A protein and the small-molecule ligand that binds it are described below.
Small molecule (SMILES): Cc1cn([C@H]2C[C@H](O[P](=O)(O)OC[C@H]3O[C@@H](n4ccc(N)nc4=O)C[C@@H]3O[P](=O)(O)OC[C@H]3O[C@@H](n4ccc(N)nc4=O)C[C@@H]3O[P](=O)(O)OC[C@H]3O[C@@H](n4ccc(N)nc4=O)C[C@@H]3O[P](=O)(O)OC[C@H]3O[C@@H](n4cnc5c(N)ncnc54)C[C@@H]3O)[C@@H](CO[P](=O)(O)O[C@H]3C[C@H](n4cnc5c(N)ncnc54)O[C@@H]3CO[P](=O)(O)O[C@H]3C[C@H](n4cnc5c(N)ncnc54)O[C@@H]3CO[P](=O)(O)O[C@H]3C[C@H](n4cnc5c(N)ncnc54)O[C@@H]3CO[P](=O)(O)O[C@H]3C[C@H](n4cnc5c(N)ncnc54)O[C@@H]3COP(=O)=O)O2)c(=O)[nH]c1=O

Sequence of chain 1.A:
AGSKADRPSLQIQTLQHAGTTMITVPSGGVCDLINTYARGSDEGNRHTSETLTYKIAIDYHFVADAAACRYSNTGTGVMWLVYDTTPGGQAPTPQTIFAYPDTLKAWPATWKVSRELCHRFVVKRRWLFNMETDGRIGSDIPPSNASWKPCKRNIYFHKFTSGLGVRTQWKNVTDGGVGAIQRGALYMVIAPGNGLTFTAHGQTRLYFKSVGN

Sequence of chain 1.B:
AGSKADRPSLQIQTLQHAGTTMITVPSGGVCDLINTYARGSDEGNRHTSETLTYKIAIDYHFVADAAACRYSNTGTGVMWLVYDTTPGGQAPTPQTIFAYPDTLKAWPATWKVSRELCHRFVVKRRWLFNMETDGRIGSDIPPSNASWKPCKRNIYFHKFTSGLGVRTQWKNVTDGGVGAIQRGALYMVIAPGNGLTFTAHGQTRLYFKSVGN

Binding-site contacts:
Ligand atom N4 contacts residue TYR113 of chain 1.B at 3.8 Å.
Ligand atom P contacts residue ARG235 of chain 1.A at 3.3 Å.
Ligand atom C5' contacts residue ILE42 of chain 1.A at 3.8 Å (hydrophobic).
Ligand atom P contacts residue ARG145 of chain 1.B at 3.7 Å.
Ligand atom N3 contacts residue PHE190 of chain 1.A at 3.9 Å.
Ligand atom N9 contacts residue PHE190 of chain 1.A at 3.7 Å.
Ligand atom O3' contacts residue VAL153 of chain 1.B at 4.1 Å.
Ligand atom O4 contacts residue LYS85 of chain 1.A at 3.2 Å (salt-bridge).
Ligand atom C7 contacts residue LEU40 of chain 1.A at 3.5 Å (hydrophobic).
Ligand atom O3' contacts residue SER39 of chain 1.A at 4.1 Å.
Ligand atom OP2 contacts residue ARG235 of chain 1.A at 2.5 Å (salt-bridge).
Ligand atom C6 contacts residue PHE190 of chain 1.A at 3.3 Å (hydrophobic).
Ligand atom OP1 contacts residue VAL153 of chain 1.B at 3.3 Å.
Ligand atom OP2 contacts residue ARG156 of chain 1.B at 3.8 Å.
Ligand atom C2 contacts residue LYS34 of chain 1.B at 3.3 Å.
Ligand atom C2' contacts residue ARG155 of chain 1.B at 3.1 Å.
Ligand atom O5' contacts residue HIS149 of chain 1.B at 4.2 Å.
Ligand atom C8 contacts residue PHE190 of chain 1.A at 3.5 Å (hydrophobic).
Ligand atom OP1 contacts residue ARG145 of chain 1.B at 2.3 Å (salt-bridge).
Ligand atom OP1 contacts residue ILE42 of chain 1.A at 4.1 Å.
Ligand atom N1 contacts residue PHE190 of chain 1.A at 3.7 Å.
Ligand atom C1' contacts residue ARG155 of chain 1.B at 3.6 Å.
Ligand atom C2 contacts residue PHE190 of chain 1.A at 4.2 Å (hydrophobic).
Ligand atom C4 contacts residue PHE190 of chain 1.A at 3.4 Å (hydrophobic).
Ligand atom C3' contacts residue ILE42 of chain 1.A at 3.7 Å (hydrophobic).
Ligand atom C5 contacts residue PHE190 of chain 1.A at 3.3 Å (hydrophobic).
Ligand atom O3' contacts residue TYR237 of chain 1.A at 3.6 Å.
Ligand atom C7 contacts residue TYR237 of chain 1.A at 4.1 Å (hydrophobic).
Ligand atom C2' contacts residue TYR237 of chain 1.A at 4.0 Å (hydrophobic).
Ligand atom OP2 contacts residue HIS149 of chain 1.B at 3.3 Å.
Ligand atom N7 contacts residue PHE190 of chain 1.A at 3.5 Å.
Ligand atom N3 contacts residue LYS34 of chain 1.B at 3.3 Å (salt-bridge).
Ligand atom P contacts residue TYR237 of chain 1.A at 3.8 Å.
Ligand atom OP1 contacts residue HIS149 of chain 1.B at 3.0 Å.
Ligand atom C2' contacts residue LEU40 of chain 1.A at 4.0 Å (hydrophobic).
Ligand atom C2' contacts residue LYS154 of chain 1.B at 3.6 Å.
Ligand atom OP1 contacts residue ARG235 of chain 1.A at 3.1 Å (salt-bridge).
Ligand atom OP2 contacts residue TYR237 of chain 1.A at 2.7 Å (h-bond).
Ligand atom P contacts residue HIS149 of chain 1.B at 3.8 Å.
Ligand atom N6 contacts residue PHE190 of chain 1.A at 3.5 Å.